A small-molecule ligand and the protein it binds are described below.
Small molecule (SMILES): O=C(Cn1cccn1)Nc1ccc(Cl)c(Cl)c1

Binding-site contacts:
Ligand atom C5 contacts residue TYR72 of chain 1.B at 3.7 Å (hydrophobic).
Ligand atom N2 contacts residue GLN74 of chain 1.B at 4.4 Å.
Ligand atom CL1 contacts residue PRO9 of chain 1.B at 3.4 Å.
Ligand atom C9 contacts residue TYR72 of chain 1.B at 3.4 Å (hydrophobic).
Ligand atom CL contacts residue ILE96 of chain 1.B at 4.0 Å.
Ligand atom N2 contacts residue TYR72 of chain 1.B at 4.3 Å.
Ligand atom C7 contacts residue TYR72 of chain 1.B at 3.7 Å (hydrophobic).
Ligand atom C8 contacts residue TYR72 of chain 1.B at 3.5 Å (hydrophobic).
Ligand atom C5 contacts residue LYS92 of chain 1.B at 4.3 Å.
Ligand atom C9 contacts residue ILE96 of chain 1.B at 4.1 Å (hydrophobic).
Ligand atom C10 contacts residue TYR72 of chain 1.B at 3.7 Å (hydrophobic).
Ligand atom C3 contacts residue GLN74 of chain 1.B at 4.5 Å.
Ligand atom C6 contacts residue LYS92 of chain 1.B at 3.7 Å.
Ligand atom C9 contacts residue THR11 of chain 1.B at 3.9 Å.
Ligand atom CL contacts residue PHE100 of chain 1.B at 4.3 Å.
Ligand atom CL1 contacts residue TYR72 of chain 1.B at 3.5 Å.
Ligand atom C8 contacts residue ILE96 of chain 1.B at 4.2 Å (hydrophobic).
Ligand atom C4 contacts residue GLN74 of chain 1.B at 4.4 Å.
Ligand atom C2 contacts residue LYS92 of chain 1.B at 3.2 Å.
Ligand atom C5 contacts residue THR11 of chain 1.B at 4.1 Å.
Ligand atom N2 contacts residue THR11 of chain 1.B at 4.3 Å.
Ligand atom C4 contacts residue TYR72 of chain 1.B at 3.7 Å (hydrophobic).
Ligand atom CL1 contacts residue ILE96 of chain 1.B at 4.1 Å.
Ligand atom C contacts residue LYS92 of chain 1.B at 3.7 Å.
Ligand atom C7 contacts residue GLU87 of chain 1.B at 3.2 Å.
Ligand atom CL contacts residue THR11 of chain 1.B at 3.6 Å.
Ligand atom C6 contacts residue TYR72 of chain 1.B at 3.7 Å (hydrophobic).
Ligand atom O contacts residue GLU87 of chain 1.B at 3.8 Å.
Ligand atom CL contacts residue PRO9 of chain 1.B at 4.0 Å.
Ligand atom N2 contacts residue LYS92 of chain 1.B at 4.3 Å.
Ligand atom C6 contacts residue GLU87 of chain 1.B at 3.2 Å.
Ligand atom O contacts residue TYR72 of chain 1.B at 2.7 Å (h-bond).
Ligand atom N1 contacts residue LYS92 of chain 1.B at 4.4 Å.
Ligand atom C10 contacts residue THR11 of chain 1.B at 3.2 Å.
Ligand atom C7 contacts residue LYS92 of chain 1.B at 4.4 Å.
Ligand atom CL contacts residue TYR72 of chain 1.B at 3.7 Å.
Ligand atom CL contacts residue PHE10 of chain 1.B at 4.0 Å.
Ligand atom C4 contacts residue LYS92 of chain 1.B at 4.4 Å.
Ligand atom CL1 contacts residue PHE93 of chain 1.B at 3.4 Å.
Ligand atom CL1 contacts residue GLU87 of chain 1.B at 4.4 Å.

Sequence of chain 1.B:
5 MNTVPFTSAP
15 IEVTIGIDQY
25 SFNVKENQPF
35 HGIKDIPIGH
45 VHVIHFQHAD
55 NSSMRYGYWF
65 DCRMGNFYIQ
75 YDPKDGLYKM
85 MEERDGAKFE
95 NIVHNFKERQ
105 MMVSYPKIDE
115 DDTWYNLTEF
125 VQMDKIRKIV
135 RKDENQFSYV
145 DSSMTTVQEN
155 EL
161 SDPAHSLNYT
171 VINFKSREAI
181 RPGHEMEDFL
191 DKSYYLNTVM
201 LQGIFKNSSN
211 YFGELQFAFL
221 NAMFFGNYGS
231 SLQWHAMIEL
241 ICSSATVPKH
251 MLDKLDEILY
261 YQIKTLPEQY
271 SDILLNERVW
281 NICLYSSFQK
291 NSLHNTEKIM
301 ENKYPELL